Sequence of chain 1.A:
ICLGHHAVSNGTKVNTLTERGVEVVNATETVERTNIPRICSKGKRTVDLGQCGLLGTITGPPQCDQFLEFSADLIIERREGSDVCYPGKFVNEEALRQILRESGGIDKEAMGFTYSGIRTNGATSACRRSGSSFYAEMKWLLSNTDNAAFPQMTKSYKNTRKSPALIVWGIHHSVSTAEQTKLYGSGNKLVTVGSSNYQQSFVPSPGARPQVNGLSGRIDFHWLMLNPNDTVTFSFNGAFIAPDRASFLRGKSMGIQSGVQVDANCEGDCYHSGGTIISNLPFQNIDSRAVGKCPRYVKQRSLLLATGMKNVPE

Binding-site contacts:
Ligand atom C11 contacts residue LEU142 of chain 1.A at 3.8 Å (hydrophobic).
Ligand atom C11 contacts residue TRP140 of chain 1.A at 4.0 Å (hydrophobic).
Ligand atom O6 contacts residue GLY214 of chain 1.A at 3.1 Å (h-bond).
Ligand atom O9 contacts residue TYR86 of chain 1.A at 2.9 Å (h-bond).
Ligand atom N5 contacts residue ALA123 of chain 1.A at 3.0 Å (h-bond).
Ligand atom O4 contacts residue ALA123 of chain 1.A at 4.1 Å.
Ligand atom C1 contacts residue SER125 of chain 1.A at 4.0 Å.
Ligand atom C2 contacts residue GLN211 of chain 1.A at 3.6 Å.
Ligand atom C3 contacts residue LEU215 of chain 1.A at 3.9 Å (hydrophobic).
Ligand atom O8 contacts residue TRP140 of chain 1.A at 3.8 Å.
Ligand atom C7 contacts residue GLN211 of chain 1.A at 3.1 Å.
Ligand atom C8 contacts residue TYR86 of chain 1.A at 3.9 Å (hydrophobic).
Ligand atom O8 contacts residue TYR86 of chain 1.A at 3.2 Å.
Ligand atom N2 contacts residue GLN211 of chain 1.A at 3.7 Å.
Ligand atom O3 contacts residue GLY214 of chain 1.A at 3.5 Å (h-bond).
Ligand atom C11 contacts residue GLY122 of chain 1.A at 3.6 Å.
Ligand atom O9 contacts residue GLU179 of chain 1.A at 2.5 Å (salt-bridge).
Ligand atom C7 contacts residue TRP140 of chain 1.A at 3.8 Å (hydrophobic).
Ligand atom C10 contacts residue ALA123 of chain 1.A at 3.9 Å (hydrophobic).
Ligand atom O10 contacts residue LEU183 of chain 1.A at 3.3 Å.
Ligand atom C10 contacts residue TRP140 of chain 1.A at 4.1 Å (hydrophobic).
Ligand atom C9 contacts residue HIS172 of chain 1.A at 3.4 Å.
Ligand atom C1 contacts residue THR124 of chain 1.A at 3.6 Å.
Ligand atom O3 contacts residue GLN211 of chain 1.A at 3.9 Å.
Ligand atom O1A contacts residue SER125 of chain 1.A at 3.2 Å (h-bond).
Ligand atom C11 contacts residue ALA123 of chain 1.A at 3.9 Å (hydrophobic).
Ligand atom C8 contacts residue GLN211 of chain 1.A at 4.0 Å.
Ligand atom C9 contacts residue TRP140 of chain 1.A at 3.9 Å (hydrophobic).
Ligand atom O1B contacts residue THR124 of chain 1.A at 2.7 Å (h-bond).
Ligand atom C4 contacts residue ALA123 of chain 1.A at 3.7 Å (hydrophobic).
Ligand atom C9 contacts residue GLU179 of chain 1.A at 3.5 Å.
Ligand atom O1B contacts residue SER125 of chain 1.A at 3.9 Å.
Ligand atom C9 contacts residue TYR86 of chain 1.A at 3.2 Å (hydrophobic).
Ligand atom O7 contacts residue GLN211 of chain 1.A at 2.3 Å (h-bond).
Ligand atom O1B contacts residue LEU215 of chain 1.A at 3.6 Å.
Ligand atom O8 contacts residue LEU215 of chain 1.A at 3.4 Å.
Ligand atom O1A contacts residue THR124 of chain 1.A at 3.6 Å.
Ligand atom O9 contacts residue HIS172 of chain 1.A at 3.4 Å (h-bond).
Ligand atom C5 contacts residue ALA123 of chain 1.A at 3.8 Å (hydrophobic).
Ligand atom C8 contacts residue TRP140 of chain 1.A at 4.0 Å (hydrophobic).

The small molecule below binds the protein below.
Small molecule (SMILES): CC(=O)N[C@H]1[C@H](O[C@@H]2[C@@H](O)[C@H](O)O[C@H](CO)[C@@H]2O)O[C@H](CO)[C@@H](O[C@@H]2O[C@H](CO)[C@H](O)[C@H](O[C@]3(C(=O)O)C[C@H](O)[C@@H](NC(C)=O)[C@H]([C@H](O)[C@H](O)CO)O3)[C@H]2O)[C@@H]1O